The small molecule below binds the protein below.
Small molecule (SMILES): NS(=O)(=O)c1ccc(NN=C2C(=O)Nc3ccc(Br)cc32)cc1

Sequence of chain 1.A:
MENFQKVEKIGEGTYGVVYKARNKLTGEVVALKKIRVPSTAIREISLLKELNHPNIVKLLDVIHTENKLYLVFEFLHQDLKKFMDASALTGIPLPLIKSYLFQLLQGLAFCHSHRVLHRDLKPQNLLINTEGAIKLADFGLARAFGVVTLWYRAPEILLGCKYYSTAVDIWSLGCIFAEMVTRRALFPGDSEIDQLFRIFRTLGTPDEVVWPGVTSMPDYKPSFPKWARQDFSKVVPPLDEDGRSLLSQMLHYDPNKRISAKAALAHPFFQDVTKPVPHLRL

Binding-site contacts:
Ligand atom C24 contacts residue ILE10 of chain 1.A at 3.5 Å (hydrophobic).
Ligand atom N1 contacts residue LEU134 of chain 1.A at 3.6 Å.
Ligand atom C9 contacts residue LEU134 of chain 1.A at 3.8 Å (hydrophobic).
Ligand atom C20 contacts residue HIS84 of chain 1.A at 3.7 Å.
Ligand atom C23 contacts residue ASP86 of chain 1.A at 3.0 Å.
Ligand atom BR4 contacts residue ASP145 of chain 1.A at 3.1 Å.
Ligand atom C21 contacts residue HIS84 of chain 1.A at 3.1 Å.
Ligand atom C7 contacts residue PHE80 of chain 1.A at 3.3 Å (hydrophobic).
Ligand atom C7 contacts residue VAL64 of chain 1.A at 3.5 Å (hydrophobic).
Ligand atom O11 contacts residue PHE82 of chain 1.A at 3.1 Å.
Ligand atom O11 contacts residue LEU83 of chain 1.A at 2.8 Å (h-bond).
Ligand atom C3 contacts residue LEU134 of chain 1.A at 3.5 Å (hydrophobic).
Ligand atom N1 contacts residue GLU81 of chain 1.A at 2.7 Å (salt-bridge).
Ligand atom N17 contacts residue LEU134 of chain 1.A at 3.8 Å.
Ligand atom O28 contacts residue ASP86 of chain 1.A at 3.1 Å (salt-bridge).
Ligand atom O11 contacts residue ALA31 of chain 1.A at 3.8 Å.
Ligand atom C6 contacts residue PHE80 of chain 1.A at 3.7 Å (hydrophobic).
Ligand atom N1 contacts residue ALA31 of chain 1.A at 3.4 Å.
Ligand atom C22 contacts residue ASP86 of chain 1.A at 3.7 Å.
Ligand atom C2 contacts residue GLU81 of chain 1.A at 3.5 Å.
Ligand atom N1 contacts residue VAL64 of chain 1.A at 3.8 Å.
Ligand atom S27 contacts residue ASP86 of chain 1.A at 3.7 Å.
Ligand atom C20 contacts residue ILE10 of chain 1.A at 3.7 Å (hydrophobic).
Ligand atom N30 contacts residue ASP86 of chain 1.A at 2.9 Å (salt-bridge).
Ligand atom C2 contacts residue ALA31 of chain 1.A at 3.4 Å (hydrophobic).
Ligand atom C2 contacts residue LEU134 of chain 1.A at 3.4 Å (hydrophobic).
Ligand atom O28 contacts residue LYS89 of chain 1.A at 3.4 Å.
Ligand atom BR4 contacts residue LYS33 of chain 1.A at 3.8 Å.
Ligand atom C19 contacts residue LEU83 of chain 1.A at 3.8 Å (hydrophobic).
Ligand atom O28 contacts residue HIS84 of chain 1.A at 3.8 Å.
Ligand atom N17 contacts residue LEU83 of chain 1.A at 3.5 Å (h-bond).
Ligand atom C2 contacts residue LEU83 of chain 1.A at 3.8 Å (hydrophobic).
Ligand atom C8 contacts residue LEU134 of chain 1.A at 3.8 Å (hydrophobic).
Ligand atom C8 contacts residue ALA31 of chain 1.A at 3.7 Å (hydrophobic).
Ligand atom C8 contacts residue GLU81 of chain 1.A at 3.8 Å.
Ligand atom O11 contacts residue GLU81 of chain 1.A at 3.5 Å (salt-bridge).
Ligand atom C20 contacts residue LEU83 of chain 1.A at 3.2 Å (hydrophobic).
Ligand atom C19 contacts residue ILE10 of chain 1.A at 3.5 Å (hydrophobic).
Ligand atom N30 contacts residue LYS89 of chain 1.A at 3.8 Å.
Ligand atom O28 contacts residue GLN85 of chain 1.A at 3.2 Å.